Sequence of chain 1.B:
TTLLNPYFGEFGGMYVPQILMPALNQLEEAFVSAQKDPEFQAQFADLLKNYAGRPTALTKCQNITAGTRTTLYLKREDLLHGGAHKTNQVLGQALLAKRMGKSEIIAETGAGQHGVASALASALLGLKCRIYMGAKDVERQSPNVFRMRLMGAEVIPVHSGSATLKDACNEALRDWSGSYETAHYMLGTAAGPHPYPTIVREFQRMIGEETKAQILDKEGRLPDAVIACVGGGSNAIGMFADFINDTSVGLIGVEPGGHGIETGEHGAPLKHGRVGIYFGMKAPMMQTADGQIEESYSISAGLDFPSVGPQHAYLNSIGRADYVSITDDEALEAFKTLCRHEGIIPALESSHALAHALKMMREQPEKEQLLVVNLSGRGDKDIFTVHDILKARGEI

A protein and the small-molecule ligand that binds it are described below.
Small molecule (SMILES): O=C(NCCOP(=O)(O)O)c1ccc(OC(F)(F)F)cc1

Sequence of chain 1.A:
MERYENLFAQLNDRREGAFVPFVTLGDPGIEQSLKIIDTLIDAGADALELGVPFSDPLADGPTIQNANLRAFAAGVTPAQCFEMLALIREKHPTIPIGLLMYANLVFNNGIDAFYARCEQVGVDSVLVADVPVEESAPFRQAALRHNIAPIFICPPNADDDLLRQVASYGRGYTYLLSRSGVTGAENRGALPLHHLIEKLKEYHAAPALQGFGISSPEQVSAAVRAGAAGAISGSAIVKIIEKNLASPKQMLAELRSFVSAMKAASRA

Binding-site contacts:
Ligand atom F10 contacts residue ILE153 of chain 1.A at 3.4 Å.
Ligand atom O14 contacts residue TYR175 of chain 1.A at 2.7 Å (h-bond).
Ligand atom O21 contacts residue F6F1 of chain 1.D at 2.5 Å (h-bond).
Ligand atom F9 contacts residue ALA129 of chain 1.A at 3.1 Å.
Ligand atom F11 contacts residue PHE212 of chain 1.A at 3.5 Å.
Ligand atom C3 contacts residue TYR175 of chain 1.A at 3.7 Å (hydrophobic).
Ligand atom C5 contacts residue ASP60 of chain 1.A at 3.7 Å.
Ligand atom F10 contacts residue LEU127 of chain 1.A at 3.5 Å.
Ligand atom C12 contacts residue GLU49 of chain 1.A at 3.5 Å.
Ligand atom F10 contacts residue ALA129 of chain 1.A at 3.5 Å.
Ligand atom O17 contacts residue PHE212 of chain 1.A at 3.5 Å.
Ligand atom O19 contacts residue SER235 of chain 1.A at 3.4 Å (h-bond).
Ligand atom O7 contacts residue ALA129 of chain 1.A at 3.4 Å.
Ligand atom O14 contacts residue GLU49 of chain 1.A at 2.6 Å (salt-bridge).
Ligand atom O7 contacts residue ALA59 of chain 1.A at 3.3 Å.
Ligand atom O21 contacts residue GLY234 of chain 1.A at 3.6 Å.
Ligand atom C6 contacts residue F6F1 of chain 1.D at 3.4 Å.
Ligand atom O20 contacts residue PHE212 of chain 1.A at 3.4 Å.
Ligand atom C4 contacts residue PHE212 of chain 1.A at 3.7 Å (hydrophobic).
Ligand atom O21 contacts residue SER235 of chain 1.A at 2.7 Å (h-bond).
Ligand atom N13 contacts residue F6F1 of chain 1.D at 2.8 Å (h-bond).
Ligand atom F11 contacts residue F6F1 of chain 1.D at 3.7 Å.
Ligand atom O19 contacts residue GLY234 of chain 1.A at 2.8 Å (h-bond).
Ligand atom F11 contacts residue ILE153 of chain 1.A at 3.7 Å.
Ligand atom P18 contacts residue SER235 of chain 1.A at 3.6 Å.
Ligand atom O17 contacts residue F6F1 of chain 1.D at 3.3 Å (h-bond).
Ligand atom F9 contacts residue ALA59 of chain 1.A at 3.2 Å.
Ligand atom C4 contacts residue LEU100 of chain 1.A at 3.7 Å (hydrophobic).
Ligand atom C5 contacts residue LEU100 of chain 1.A at 3.6 Å (hydrophobic).
Ligand atom C15 contacts residue F6F1 of chain 1.D at 3.2 Å.
Ligand atom C6 contacts residue ALA59 of chain 1.A at 3.6 Å (hydrophobic).
Ligand atom C5 contacts residue F6F1 of chain 1.D at 3.2 Å.
Ligand atom C12 contacts residue TYR175 of chain 1.A at 3.2 Å (hydrophobic).
Ligand atom F9 contacts residue PRO18 of chain 1.B at 3.4 Å.
Ligand atom C2 contacts residue LEU100 of chain 1.A at 3.7 Å (hydrophobic).
Ligand atom C3 contacts residue PHE212 of chain 1.A at 3.7 Å (hydrophobic).
Ligand atom P18 contacts residue F6F1 of chain 1.D at 3.5 Å.
Ligand atom C16 contacts residue TYR175 of chain 1.A at 3.5 Å (hydrophobic).
Ligand atom O20 contacts residue GLY213 of chain 1.A at 2.8 Å (h-bond).
Ligand atom C6 contacts residue ASP60 of chain 1.A at 3.7 Å.